This small molecule binds to this protein.
Small molecule (SMILES): CCOc1cc(N2CCCNCC2)cnc1Br

Sequence of chain 1.I:
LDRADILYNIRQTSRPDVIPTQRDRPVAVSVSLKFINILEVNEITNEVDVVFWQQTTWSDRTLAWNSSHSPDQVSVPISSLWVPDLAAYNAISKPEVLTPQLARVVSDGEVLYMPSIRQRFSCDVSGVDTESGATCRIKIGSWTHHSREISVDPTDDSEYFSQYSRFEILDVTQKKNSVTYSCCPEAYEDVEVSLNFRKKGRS

Binding-site contacts:
Ligand atom BR1 contacts residue LEU102 of chain 1.I at 3.9 Å.
Ligand atom O1 contacts residue ARG104 of chain 1.I at 3.6 Å.
Ligand atom C1 contacts residue TRP143 of chain 1.H at 3.4 Å (hydrophobic).
Ligand atom C11 contacts residue CYS188 of chain 1.H at 3.9 Å (hydrophobic).
Ligand atom C7 contacts residue TRP143 of chain 1.H at 3.6 Å (hydrophobic).
Ligand atom C12 contacts residue ARG104 of chain 1.I at 3.3 Å.
Ligand atom C12 contacts residue GLN73 of chain 1.I at 3.9 Å.
Ligand atom C2 contacts residue TRP143 of chain 1.H at 3.4 Å (hydrophobic).
Ligand atom C11 contacts residue LEU112 of chain 1.I at 3.7 Å (hydrophobic).
Ligand atom C6 contacts residue THR144 of chain 1.H at 3.8 Å.
Ligand atom C10 contacts residue LEU112 of chain 1.I at 3.6 Å (hydrophobic).
Ligand atom C8 contacts residue TRP143 of chain 1.H at 3.3 Å (hydrophobic).
Ligand atom BR1 contacts residue THR144 of chain 1.H at 3.9 Å.
Ligand atom C3 contacts residue TYR185 of chain 1.H at 3.5 Å (hydrophobic).
Ligand atom C8 contacts residue MET114 of chain 1.I at 3.3 Å (hydrophobic).
Ligand atom O1 contacts residue LEU112 of chain 1.I at 3.6 Å.
Ligand atom C5 contacts residue CYS187 of chain 1.H at 3.6 Å (hydrophobic).
Ligand atom N2 contacts residue TRP143 of chain 1.H at 3.4 Å (h-bond).
Ligand atom C11 contacts residue TYR192 of chain 1.H at 3.1 Å (hydrophobic).
Ligand atom C4 contacts residue TYR192 of chain 1.H at 3.6 Å (hydrophobic).
Ligand atom N3 contacts residue MET114 of chain 1.I at 3.5 Å.
Ligand atom N1 contacts residue TYR89 of chain 1.H at 2.8 Å (h-bond).
Ligand atom C7 contacts residue MET114 of chain 1.I at 3.4 Å (hydrophobic).
Ligand atom N1 contacts residue TRP143 of chain 1.H at 2.7 Å (h-bond).
Ligand atom C9 contacts residue MET114 of chain 1.I at 4.0 Å (hydrophobic).
Ligand atom BR1 contacts residue ARG104 of chain 1.I at 3.5 Å.
Ligand atom C4 contacts residue TRP143 of chain 1.H at 4.0 Å (hydrophobic).
Ligand atom BR1 contacts residue LEU112 of chain 1.I at 3.3 Å.
Ligand atom C2 contacts residue TYR89 of chain 1.H at 3.2 Å (hydrophobic).
Ligand atom C3 contacts residue TYR89 of chain 1.H at 3.3 Å (hydrophobic).
Ligand atom C9 contacts residue TRP143 of chain 1.H at 3.6 Å (hydrophobic).
Ligand atom C12 contacts residue TYR192 of chain 1.H at 3.1 Å (hydrophobic).
Ligand atom C4 contacts residue TYR185 of chain 1.H at 3.8 Å (hydrophobic).
Ligand atom N2 contacts residue MET114 of chain 1.I at 3.4 Å.
Ligand atom C3 contacts residue TYR192 of chain 1.H at 3.4 Å (hydrophobic).
Ligand atom C5 contacts residue MET114 of chain 1.I at 3.7 Å (hydrophobic).
Ligand atom C3 contacts residue TRP143 of chain 1.H at 3.7 Å (hydrophobic).
Ligand atom N1 contacts residue SER142 of chain 1.H at 3.8 Å.
Ligand atom C6 contacts residue LEU112 of chain 1.I at 3.8 Å (hydrophobic).
Ligand atom N3 contacts residue THR144 of chain 1.H at 3.9 Å.

Sequence of chain 1.H:
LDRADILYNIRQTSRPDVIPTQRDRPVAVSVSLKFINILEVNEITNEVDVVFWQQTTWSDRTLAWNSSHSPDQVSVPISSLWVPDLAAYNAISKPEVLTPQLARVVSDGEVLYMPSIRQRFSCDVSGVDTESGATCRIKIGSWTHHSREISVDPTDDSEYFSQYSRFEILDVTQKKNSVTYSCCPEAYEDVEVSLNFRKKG